Sequence of chain 1.A:
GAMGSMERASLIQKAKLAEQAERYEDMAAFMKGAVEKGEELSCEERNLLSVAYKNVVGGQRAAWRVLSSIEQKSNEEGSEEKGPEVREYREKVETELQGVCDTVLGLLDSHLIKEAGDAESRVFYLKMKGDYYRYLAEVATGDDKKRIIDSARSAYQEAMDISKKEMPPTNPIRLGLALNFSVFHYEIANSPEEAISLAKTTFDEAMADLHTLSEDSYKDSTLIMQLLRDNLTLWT

Binding-site contacts:
Ligand atom N contacts residue LEU179 of chain 1.A at 3.5 Å.
Ligand atom NE contacts residue ARG65 of chain 1.A at 3.4 Å (salt-bridge).
Ligand atom N contacts residue ASN231 of chain 1.A at 2.9 Å (h-bond).
Ligand atom CA contacts residue ASN231 of chain 1.A at 3.6 Å.
Ligand atom C contacts residue LEU179 of chain 1.A at 3.7 Å (hydrophobic).
Ligand atom CB contacts residue ASN231 of chain 1.A at 3.7 Å.
Ligand atom CB contacts residue ASN180 of chain 1.A at 3.5 Å.
Ligand atom O2P contacts residue ARG134 of chain 1.A at 2.9 Å (salt-bridge).
Ligand atom ND2 contacts residue ASN55 of chain 1.A at 3.6 Å.
Ligand atom OG1 contacts residue LEU179 of chain 1.A at 3.7 Å.
Ligand atom O3P contacts residue ARG61 of chain 1.A at 3.1 Å (salt-bridge).
Ligand atom CB contacts residue GLU187 of chain 1.A at 3.5 Å.
Ligand atom CD contacts residue LEU227 of chain 1.A at 3.5 Å (hydrophobic).
Ligand atom OG contacts residue GLU187 of chain 1.A at 2.7 Å (salt-bridge).
Ligand atom O2P contacts residue TYR135 of chain 1.A at 2.8 Å (h-bond).
Ligand atom CB contacts residue ASN180 of chain 1.A at 3.4 Å.
Ligand atom O3P contacts residue ARG134 of chain 1.A at 2.8 Å (salt-bridge).
Ligand atom OXT contacts residue O6L1 of chain 1.F at 3.0 Å (h-bond).
Ligand atom NH2 contacts residue ARG65 of chain 1.A at 3.7 Å.
Ligand atom O contacts residue LEU234 of chain 1.A at 3.7 Å.
Ligand atom CG contacts residue O6L1 of chain 1.F at 3.6 Å.
Ligand atom C contacts residue O6L1 of chain 1.F at 3.5 Å.
Ligand atom O contacts residue VAL183 of chain 1.A at 3.4 Å.
Ligand atom OG1 contacts residue GLY176 of chain 1.A at 3.0 Å (h-bond).
Ligand atom O contacts residue ASN231 of chain 1.A at 2.9 Å (h-bond).
Ligand atom CZ contacts residue ARG65 of chain 1.A at 3.5 Å.
Ligand atom N contacts residue GLU187 of chain 1.A at 3.1 Å (salt-bridge).
Ligand atom O contacts residue LYS54 of chain 1.A at 2.8 Å (salt-bridge).
Ligand atom OG1 contacts residue ASN180 of chain 1.A at 3.0 Å (h-bond).
Ligand atom CA contacts residue ASN180 of chain 1.A at 3.6 Å.
Ligand atom ND2 contacts residue LYS54 of chain 1.A at 3.3 Å.
Ligand atom O contacts residue LEU179 of chain 1.A at 3.5 Å.
Ligand atom CB contacts residue VAL51 of chain 1.A at 3.5 Å (hydrophobic).
Ligand atom CA contacts residue O6L1 of chain 1.F at 3.2 Å.
Ligand atom N contacts residue ASN180 of chain 1.A at 2.9 Å (h-bond).
Ligand atom CD contacts residue ARG65 of chain 1.A at 3.5 Å.
Ligand atom ND2 contacts residue VAL51 of chain 1.A at 3.7 Å.
Ligand atom O1P contacts residue ARG61 of chain 1.A at 3.0 Å (salt-bridge).
Ligand atom OG contacts residue TRP235 of chain 1.A at 2.8 Å (h-bond).
Ligand atom OD1 contacts residue ASN55 of chain 1.A at 3.6 Å (h-bond).

This small molecule binds to this protein.
Small molecule (SMILES): CC(C)[C@H](NC(=O)[C@H](CC(N)=O)NC(=O)[C@@H]1CCCN1C(=O)[C@@H](NC(=O)[C@H](COP(=O)(O)O)NC(=O)[C@@H](NC(=O)[C@H](CO)NC(=O)[C@H](CCCN=C(N)N)NC(=O)[C@@H](N)CCC(N)=O)[C@@H](C)O)[C@@H](C)O)C(=O)O